Sequence of chain 1.A:
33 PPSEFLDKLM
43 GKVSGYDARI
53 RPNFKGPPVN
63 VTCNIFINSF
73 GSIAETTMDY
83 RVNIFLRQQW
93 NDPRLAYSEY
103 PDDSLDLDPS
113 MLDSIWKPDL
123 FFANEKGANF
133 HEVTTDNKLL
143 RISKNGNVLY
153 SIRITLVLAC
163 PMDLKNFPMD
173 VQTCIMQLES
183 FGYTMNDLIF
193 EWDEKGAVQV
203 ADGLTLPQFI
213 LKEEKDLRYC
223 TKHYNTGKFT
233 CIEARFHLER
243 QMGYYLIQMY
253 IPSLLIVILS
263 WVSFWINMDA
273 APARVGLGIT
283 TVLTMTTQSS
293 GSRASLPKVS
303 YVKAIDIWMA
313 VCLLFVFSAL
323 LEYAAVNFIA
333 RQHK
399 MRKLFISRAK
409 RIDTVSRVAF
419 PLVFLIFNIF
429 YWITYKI

This small molecule binds to this protein.
Small molecule (SMILES): CCCCCCCC(=O)OC[C@H](COP(=O)(O)O[C@@H]1[C@H](O)[C@H](O)[C@@H](OP(=O)(O)O)[C@H](OP(=O)(O)O)[C@H]1O)OC(=O)CCCCCCC

Binding-site contacts:
Ligand atom C4A contacts residue GLU324 of chain 1.A at 3.7 Å.
Ligand atom O1A contacts residue ILE410 of chain 1.A at 4.2 Å.
Ligand atom C6A contacts residue LEU323 of chain 1.A at 4.3 Å (hydrophobic).
Ligand atom O2C contacts residue ALA327 of chain 1.A at 3.9 Å.
Ligand atom C3A contacts residue ALA327 of chain 1.A at 4.4 Å (hydrophobic).
Ligand atom C7A contacts residue LEU323 of chain 1.A at 4.5 Å (hydrophobic).
Ligand atom C1A contacts residue ALA327 of chain 1.A at 3.9 Å (hydrophobic).
Ligand atom O2C contacts residue PX41 of chain 1.DA at 3.9 Å.
Ligand atom C2A contacts residue ALA327 of chain 1.A at 3.7 Å (hydrophobic).
Ligand atom C8A contacts residue SER320 of chain 1.A at 3.5 Å.